Sequence of chain 1.D:
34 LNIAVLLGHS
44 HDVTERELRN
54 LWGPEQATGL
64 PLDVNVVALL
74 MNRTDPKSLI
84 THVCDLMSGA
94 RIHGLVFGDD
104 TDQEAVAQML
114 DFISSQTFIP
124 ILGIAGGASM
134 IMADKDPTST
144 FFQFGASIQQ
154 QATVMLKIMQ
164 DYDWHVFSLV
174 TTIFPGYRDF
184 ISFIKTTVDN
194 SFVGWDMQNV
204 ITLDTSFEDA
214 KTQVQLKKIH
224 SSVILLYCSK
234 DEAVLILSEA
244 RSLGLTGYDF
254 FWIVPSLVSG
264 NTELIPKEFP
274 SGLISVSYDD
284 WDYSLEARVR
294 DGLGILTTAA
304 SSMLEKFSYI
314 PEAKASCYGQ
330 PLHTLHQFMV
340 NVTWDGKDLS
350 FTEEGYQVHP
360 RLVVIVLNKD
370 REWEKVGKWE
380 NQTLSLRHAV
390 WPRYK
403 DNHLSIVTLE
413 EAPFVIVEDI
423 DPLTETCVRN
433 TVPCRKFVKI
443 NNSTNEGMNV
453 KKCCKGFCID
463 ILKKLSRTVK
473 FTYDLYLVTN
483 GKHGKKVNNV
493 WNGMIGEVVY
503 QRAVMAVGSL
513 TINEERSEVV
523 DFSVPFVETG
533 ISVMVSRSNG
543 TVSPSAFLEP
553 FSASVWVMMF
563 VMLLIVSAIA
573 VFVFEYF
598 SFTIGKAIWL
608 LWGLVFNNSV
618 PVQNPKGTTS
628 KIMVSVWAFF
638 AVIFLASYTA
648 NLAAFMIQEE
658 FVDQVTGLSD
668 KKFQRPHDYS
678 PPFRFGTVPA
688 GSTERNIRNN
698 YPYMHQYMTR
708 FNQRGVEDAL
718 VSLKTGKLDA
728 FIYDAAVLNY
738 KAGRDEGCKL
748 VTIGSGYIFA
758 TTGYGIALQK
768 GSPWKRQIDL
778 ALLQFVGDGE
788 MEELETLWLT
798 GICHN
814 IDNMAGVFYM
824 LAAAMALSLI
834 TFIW

This protein binds this small molecule.
Small molecule (SMILES): CC(=O)N[C@@H]1[C@@H](O)[C@H](O)[C@@H](CO)O[C@H]1O

Binding-site contacts:
Ligand atom C5 contacts residue ASN380 of chain 1.D at 3.7 Å.
Ligand atom O3 contacts residue ASN380 of chain 1.D at 4.4 Å.
Ligand atom C1 contacts residue ASN380 of chain 1.D at 1.4 Å.
Ligand atom N2 contacts residue ASN380 of chain 1.D at 3.0 Å (h-bond).
Ligand atom C3 contacts residue ASN380 of chain 1.D at 3.9 Å.
Ligand atom C4 contacts residue ASN380 of chain 1.D at 4.3 Å.
Ligand atom C2 contacts residue ASN380 of chain 1.D at 2.5 Å.
Ligand atom O6 contacts residue ASN380 of chain 1.D at 3.8 Å.
Ligand atom O5 contacts residue ASN380 of chain 1.D at 2.4 Å (h-bond).
Ligand atom C7 contacts residue ASN380 of chain 1.D at 4.2 Å.
Ligand atom C3 contacts residue GLU379 of chain 1.D at 4.0 Å.
Ligand atom O3 contacts residue GLU379 of chain 1.D at 2.8 Å (salt-bridge).
Ligand atom O6 contacts residue GLU379 of chain 1.D at 3.5 Å (salt-bridge).
Ligand atom C2 contacts residue GLU379 of chain 1.D at 4.1 Å.